Sequence of chain 1.A:
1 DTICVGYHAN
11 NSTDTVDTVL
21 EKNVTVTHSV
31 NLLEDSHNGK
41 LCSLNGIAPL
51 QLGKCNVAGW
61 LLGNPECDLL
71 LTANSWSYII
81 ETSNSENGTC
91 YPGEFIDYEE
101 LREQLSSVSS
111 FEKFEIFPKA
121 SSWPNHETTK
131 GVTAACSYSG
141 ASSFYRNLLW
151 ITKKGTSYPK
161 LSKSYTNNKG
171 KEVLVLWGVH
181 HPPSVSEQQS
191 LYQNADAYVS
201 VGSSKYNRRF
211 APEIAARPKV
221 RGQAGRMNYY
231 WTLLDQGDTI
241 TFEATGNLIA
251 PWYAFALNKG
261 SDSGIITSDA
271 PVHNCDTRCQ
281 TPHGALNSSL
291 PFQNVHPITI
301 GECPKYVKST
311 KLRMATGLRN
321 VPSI

A small-molecule ligand and the protein it binds are described below.
Small molecule (SMILES): CC(=O)N[C@H]1[C@H](O[C@H]2[C@H](O)[C@@H](NC(C)=O)CO[C@@H]2CO)O[C@H](CO)[C@@H](O[C@@H]2O[C@H](CO)[C@@H](O)[C@H](O[C@H]3O[C@H](CO)[C@@H](O)[C@H](O)[C@@H]3O)[C@@H]2O)[C@@H]1O

Binding-site contacts:
Ligand atom C7 contacts residue ASN87 of chain 1.A at 3.8 Å.
Ligand atom C8 contacts residue ASN64 of chain 1.A at 3.8 Å.
Ligand atom C8 contacts residue SER137 of chain 1.A at 4.3 Å.
Ligand atom C4 contacts residue ASN87 of chain 1.A at 4.2 Å.
Ligand atom O7 contacts residue ARG221 of chain 1.A at 2.7 Å (salt-bridge).
Ligand atom C2 contacts residue GLU66 of chain 1.A at 3.4 Å.
Ligand atom C8 contacts residue GLU66 of chain 1.A at 3.6 Å.
Ligand atom O5 contacts residue ASN87 of chain 1.A at 2.3 Å (h-bond).
Ligand atom C5 contacts residue ASN87 of chain 1.A at 3.6 Å.
Ligand atom N2 contacts residue ASN87 of chain 1.A at 2.8 Å (h-bond).
Ligand atom O6 contacts residue ARG221 of chain 1.A at 4.5 Å.
Ligand atom C8 contacts residue ARG221 of chain 1.A at 4.2 Å.
Ligand atom C5 contacts residue ARG221 of chain 1.A at 4.5 Å.
Ligand atom C1 contacts residue ASN87 of chain 1.A at 1.4 Å.
Ligand atom C2 contacts residue ASN87 of chain 1.A at 2.4 Å.
Ligand atom C6 contacts residue GLU86 of chain 1.A at 4.2 Å.
Ligand atom O6 contacts residue GLU86 of chain 1.A at 3.6 Å (salt-bridge).
Ligand atom O7 contacts residue ALA135 of chain 1.A at 4.5 Å.
Ligand atom O5 contacts residue ARG221 of chain 1.A at 4.2 Å.
Ligand atom O7 contacts residue ASN87 of chain 1.A at 4.3 Å.
Ligand atom C1 contacts residue GLU66 of chain 1.A at 3.3 Å.
Ligand atom C7 contacts residue CYS90 of chain 1.A at 4.2 Å (hydrophobic).
Ligand atom O3 contacts residue ARG221 of chain 1.A at 3.4 Å (salt-bridge).
Ligand atom O7 contacts residue CYS90 of chain 1.A at 3.9 Å.
Ligand atom C3 contacts residue GLU66 of chain 1.A at 3.9 Å.
Ligand atom C8 contacts residue CYS90 of chain 1.A at 3.7 Å (hydrophobic).
Ligand atom C6 contacts residue ARG221 of chain 1.A at 3.7 Å.
Ligand atom C3 contacts residue ASN87 of chain 1.A at 3.8 Å.
Ligand atom C7 contacts residue GLU66 of chain 1.A at 3.7 Å.
Ligand atom N2 contacts residue GLU66 of chain 1.A at 2.7 Å (salt-bridge).
Ligand atom C7 contacts residue ARG221 of chain 1.A at 3.6 Å.